This small molecule binds to this protein.
Small molecule (SMILES): OCc1cccc(F)c1F

Sequence of chain 1.B:
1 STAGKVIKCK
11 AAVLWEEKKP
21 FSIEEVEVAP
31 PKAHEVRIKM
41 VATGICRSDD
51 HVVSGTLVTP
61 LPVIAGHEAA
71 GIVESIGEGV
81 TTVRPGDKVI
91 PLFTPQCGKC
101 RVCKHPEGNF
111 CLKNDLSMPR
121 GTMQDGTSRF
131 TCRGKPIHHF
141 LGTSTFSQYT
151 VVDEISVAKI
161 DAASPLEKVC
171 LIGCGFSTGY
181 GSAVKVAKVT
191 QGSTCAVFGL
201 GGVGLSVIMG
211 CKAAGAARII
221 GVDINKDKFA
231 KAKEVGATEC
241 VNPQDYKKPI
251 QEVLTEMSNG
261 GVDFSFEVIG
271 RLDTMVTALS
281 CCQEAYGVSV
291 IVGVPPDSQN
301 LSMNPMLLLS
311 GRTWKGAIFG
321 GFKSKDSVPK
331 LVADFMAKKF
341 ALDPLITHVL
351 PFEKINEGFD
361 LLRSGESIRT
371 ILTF

Binding-site contacts:
Ligand atom O1 contacts residue ZN1 of chain 1.I at 2.2 Å.
Ligand atom C3 contacts residue VAL294 of chain 1.B at 3.6 Å (hydrophobic).
Ligand atom F2 contacts residue NAD1 of chain 1.K at 2.9 Å.
Ligand atom C6 contacts residue LEU141 of chain 1.B at 3.4 Å (hydrophobic).
Ligand atom O1 contacts residue SER48 of chain 1.B at 2.6 Å (h-bond).
Ligand atom C7 contacts residue PHE93 of chain 1.B at 3.4 Å (hydrophobic).
Ligand atom O1 contacts residue HIS67 of chain 1.B at 3.1 Å (h-bond).
Ligand atom C4 contacts residue LEU116 of chain 1.B at 3.9 Å (hydrophobic).
Ligand atom C2 contacts residue NAD1 of chain 1.K at 4.1 Å.
Ligand atom C5 contacts residue SER48 of chain 1.B at 4.2 Å.
Ligand atom C1 contacts residue LEU141 of chain 1.B at 4.4 Å (hydrophobic).
Ligand atom F2 contacts residue ILE318 of chain 1.B at 4.2 Å.
Ligand atom C2 contacts residue SER48 of chain 1.B at 4.0 Å.
Ligand atom C4 contacts residue LEU57 of chain 1.B at 3.7 Å (hydrophobic).
Ligand atom F3 contacts residue LEU116 of chain 1.B at 3.4 Å.
Ligand atom O1 contacts residue CYS46 of chain 1.B at 3.7 Å.
Ligand atom C2 contacts residue PHE93 of chain 1.B at 4.4 Å (hydrophobic).
Ligand atom C5 contacts residue LEU141 of chain 1.B at 3.5 Å (hydrophobic).
Ligand atom C7 contacts residue CYS174 of chain 1.B at 3.8 Å (hydrophobic).
Ligand atom F3 contacts residue LEU309 of chain 1.A at 3.9 Å.
Ligand atom C5 contacts residue LEU57 of chain 1.B at 3.5 Å (hydrophobic).
Ligand atom C7 contacts residue HIS67 of chain 1.B at 3.6 Å.
Ligand atom C1 contacts residue SER48 of chain 1.B at 3.5 Å.
Ligand atom C7 contacts residue SER48 of chain 1.B at 3.6 Å.
Ligand atom C6 contacts residue HIS67 of chain 1.B at 4.3 Å.
Ligand atom C1 contacts residue PHE93 of chain 1.B at 3.9 Å (hydrophobic).
Ligand atom C7 contacts residue ZN1 of chain 1.I at 3.1 Å.
Ligand atom O1 contacts residue NAD1 of chain 1.K at 3.1 Å.
Ligand atom O1 contacts residue CYS174 of chain 1.B at 3.5 Å (h-bond).
Ligand atom C3 contacts residue LEU116 of chain 1.B at 3.8 Å (hydrophobic).
Ligand atom F3 contacts residue ILE318 of chain 1.B at 4.2 Å.
Ligand atom C5 contacts residue PHE140 of chain 1.B at 4.1 Å (hydrophobic).
Ligand atom F2 contacts residue VAL294 of chain 1.B at 3.8 Å.
Ligand atom F3 contacts residue VAL294 of chain 1.B at 3.3 Å.
Ligand atom C2 contacts residue VAL294 of chain 1.B at 3.9 Å (hydrophobic).
Ligand atom C5 contacts residue LEU116 of chain 1.B at 4.4 Å (hydrophobic).
Ligand atom C1 contacts residue ZN1 of chain 1.I at 4.3 Å.
Ligand atom C7 contacts residue NAD1 of chain 1.K at 3.5 Å.
Ligand atom C2 contacts residue LEU116 of chain 1.B at 4.3 Å (hydrophobic).
Ligand atom C6 contacts residue SER48 of chain 1.B at 3.6 Å.

Sequence of chain 1.A:
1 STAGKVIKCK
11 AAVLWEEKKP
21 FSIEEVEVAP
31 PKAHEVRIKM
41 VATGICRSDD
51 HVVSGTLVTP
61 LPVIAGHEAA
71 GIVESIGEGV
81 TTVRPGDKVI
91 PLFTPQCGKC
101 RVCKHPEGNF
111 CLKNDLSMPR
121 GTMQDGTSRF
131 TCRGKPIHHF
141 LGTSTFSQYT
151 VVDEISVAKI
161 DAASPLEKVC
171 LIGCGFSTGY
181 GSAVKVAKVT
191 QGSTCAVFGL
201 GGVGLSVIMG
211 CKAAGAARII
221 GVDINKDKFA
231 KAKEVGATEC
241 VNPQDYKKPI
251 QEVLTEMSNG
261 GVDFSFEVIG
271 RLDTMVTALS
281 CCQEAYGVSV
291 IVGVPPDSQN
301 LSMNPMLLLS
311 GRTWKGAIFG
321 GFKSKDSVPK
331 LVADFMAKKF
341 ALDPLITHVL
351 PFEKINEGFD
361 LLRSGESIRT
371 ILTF